Binding-site contacts:
Ligand atom N2 contacts residue ASN269 of chain 1.B at 2.9 Å (h-bond).
Ligand atom C8 contacts residue ASN269 of chain 1.B at 4.4 Å.
Ligand atom C5 contacts residue ASN269 of chain 1.B at 3.7 Å.
Ligand atom C3 contacts residue ASN269 of chain 1.B at 3.8 Å.
Ligand atom O7 contacts residue ASN269 of chain 1.B at 3.1 Å (h-bond).
Ligand atom C1 contacts residue ASN269 of chain 1.B at 1.4 Å.
Ligand atom O5 contacts residue ASN269 of chain 1.B at 2.4 Å (h-bond).
Ligand atom C4 contacts residue ASN269 of chain 1.B at 4.2 Å.
Ligand atom C7 contacts residue ASN267 of chain 1.B at 4.1 Å.
Ligand atom C7 contacts residue ASN269 of chain 1.B at 3.2 Å.
Ligand atom O7 contacts residue ASN267 of chain 1.B at 3.5 Å (h-bond).
Ligand atom C2 contacts residue ASN269 of chain 1.B at 2.5 Å.
Ligand atom C8 contacts residue ASN267 of chain 1.B at 4.0 Å.
Ligand atom N2 contacts residue GLU268 of chain 1.B at 4.3 Å.

A small-molecule ligand and the protein it binds are described below.
Small molecule (SMILES): CC(=O)N[C@@H]1[C@@H](O)[C@H](O)[C@@H](CO)O[C@H]1O

Sequence of chain 1.B:
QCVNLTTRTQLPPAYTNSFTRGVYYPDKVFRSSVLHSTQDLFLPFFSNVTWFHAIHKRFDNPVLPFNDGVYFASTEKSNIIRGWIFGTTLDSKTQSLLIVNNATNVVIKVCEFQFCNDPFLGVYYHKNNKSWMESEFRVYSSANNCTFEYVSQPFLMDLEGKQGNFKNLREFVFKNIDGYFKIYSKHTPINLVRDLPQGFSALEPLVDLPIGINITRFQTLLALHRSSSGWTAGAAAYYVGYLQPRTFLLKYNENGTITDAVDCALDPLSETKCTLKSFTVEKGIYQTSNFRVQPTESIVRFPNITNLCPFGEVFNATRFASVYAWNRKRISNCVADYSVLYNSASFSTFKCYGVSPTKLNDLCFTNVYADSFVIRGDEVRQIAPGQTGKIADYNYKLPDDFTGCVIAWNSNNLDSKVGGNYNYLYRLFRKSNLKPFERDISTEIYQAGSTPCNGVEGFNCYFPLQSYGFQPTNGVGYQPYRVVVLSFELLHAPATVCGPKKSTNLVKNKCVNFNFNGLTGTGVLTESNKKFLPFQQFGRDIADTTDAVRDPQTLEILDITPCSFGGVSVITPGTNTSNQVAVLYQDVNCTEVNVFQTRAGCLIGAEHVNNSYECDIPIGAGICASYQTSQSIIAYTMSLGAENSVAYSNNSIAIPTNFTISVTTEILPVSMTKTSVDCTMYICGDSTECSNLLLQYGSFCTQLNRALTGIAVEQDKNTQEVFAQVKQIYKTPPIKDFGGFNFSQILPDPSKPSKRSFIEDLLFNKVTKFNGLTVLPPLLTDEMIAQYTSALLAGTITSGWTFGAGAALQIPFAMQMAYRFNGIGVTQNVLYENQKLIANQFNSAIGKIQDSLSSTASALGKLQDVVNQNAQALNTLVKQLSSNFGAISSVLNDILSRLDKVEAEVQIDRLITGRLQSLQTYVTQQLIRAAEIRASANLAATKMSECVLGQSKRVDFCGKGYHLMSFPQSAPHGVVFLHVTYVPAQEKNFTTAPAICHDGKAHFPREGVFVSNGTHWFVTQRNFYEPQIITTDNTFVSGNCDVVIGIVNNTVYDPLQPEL